Sequence of chain 9.B:
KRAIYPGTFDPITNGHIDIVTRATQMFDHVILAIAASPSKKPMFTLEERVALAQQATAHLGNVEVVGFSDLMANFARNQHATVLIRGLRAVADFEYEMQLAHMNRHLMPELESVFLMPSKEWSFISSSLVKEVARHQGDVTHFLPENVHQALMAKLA

Binding-site contacts:
Ligand atom C14 contacts residue PHE70 of chain 1.B at 3.7 Å (hydrophobic).
Ligand atom CL contacts residue MET74 of chain 1.B at 3.3 Å.
Ligand atom C17 contacts residue MET74 of chain 1.B at 3.7 Å (hydrophobic).
Ligand atom C2 contacts residue LEU131 of chain 9.B at 3.7 Å (hydrophobic).
Ligand atom C10 contacts residue VAL135 of chain 9.B at 3.7 Å (hydrophobic).
Ligand atom C21 contacts residue SO41 of chain 1.H at 3.2 Å.
Ligand atom C2 contacts residue LEU102 of chain 1.B at 3.4 Å (hydrophobic).
Ligand atom C1 contacts residue LEU102 of chain 1.B at 3.7 Å (hydrophobic).
Ligand atom C13 contacts residue ASP72 of chain 1.B at 3.6 Å.
Ligand atom C15 contacts residue SER39 of chain 1.B at 3.7 Å.
Ligand atom C16 contacts residue ALA37 of chain 1.B at 3.6 Å (hydrophobic).
Ligand atom C18 contacts residue MET74 of chain 1.B at 3.7 Å (hydrophobic).
Ligand atom C10 contacts residue ASN106 of chain 1.B at 3.5 Å.
Ligand atom N12 contacts residue MET74 of chain 1.B at 3.7 Å.
Ligand atom N23 contacts residue ALA38 of chain 1.B at 3.5 Å (h-bond).
Ligand atom N23 contacts residue SO41 of chain 1.H at 3.1 Å (h-bond).
Ligand atom CL contacts residue GLY9 of chain 1.B at 3.5 Å.
Ligand atom N7 contacts residue GLU134 of chain 9.B at 3.2 Å (salt-bridge).
Ligand atom C18 contacts residue ALA37 of chain 1.B at 3.4 Å (hydrophobic).
Ligand atom C19 contacts residue SER39 of chain 1.B at 3.6 Å.
Ligand atom C19 contacts residue ALA37 of chain 1.B at 3.7 Å (hydrophobic).
Ligand atom N9 contacts residue LEU73 of chain 1.B at 3.4 Å.
Ligand atom C17 contacts residue ALA37 of chain 1.B at 3.4 Å (hydrophobic).
Ligand atom C13 contacts residue SO41 of chain 1.H at 3.6 Å.
Ligand atom N9 contacts residue MET74 of chain 1.B at 2.9 Å (h-bond).
Ligand atom N6 contacts residue LEU73 of chain 1.B at 3.7 Å.
Ligand atom C15 contacts residue SO41 of chain 1.H at 3.4 Å.
Ligand atom C20 contacts residue SER39 of chain 1.B at 3.1 Å.
Ligand atom C10 contacts residue LEU102 of chain 1.B at 3.7 Å (hydrophobic).
Ligand atom C3 contacts residue GLU134 of chain 9.B at 3.3 Å.
Ligand atom C1 contacts residue VAL135 of chain 9.B at 3.6 Å (hydrophobic).
Ligand atom O11 contacts residue GLU134 of chain 9.B at 2.8 Å.
Ligand atom C14 contacts residue SER71 of chain 1.B at 3.7 Å.
Ligand atom N12 contacts residue ASP72 of chain 1.B at 2.9 Å (salt-bridge).
Ligand atom C19 contacts residue SO41 of chain 1.J at 3.4 Å.
Ligand atom C21 contacts residue SER39 of chain 1.B at 3.6 Å.
Ligand atom C14 contacts residue ASP72 of chain 1.B at 3.1 Å.
Ligand atom C10 contacts residue MET105 of chain 1.B at 3.3 Å (hydrophobic).
Ligand atom N23 contacts residue SER39 of chain 1.B at 2.9 Å (h-bond).
Ligand atom CL contacts residue SO41 of chain 1.J at 3.5 Å.

Sequence of chain 1.B:
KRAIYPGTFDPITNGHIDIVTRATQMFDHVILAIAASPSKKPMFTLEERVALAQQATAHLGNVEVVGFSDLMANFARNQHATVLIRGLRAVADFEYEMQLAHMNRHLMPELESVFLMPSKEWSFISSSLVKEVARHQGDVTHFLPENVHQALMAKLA

This small molecule binds to this protein.
Small molecule (SMILES): CC1=Nc2nc(N[C@H](CC#N)c3cccc(Cl)c3)nn2C(=O)C1